Binding-site contacts:
Ligand atom O1 contacts residue HIS88 of chain 1.A at 3.1 Å.
Ligand atom C2 contacts residue GLY227 of chain 1.A at 3.2 Å.
Ligand atom O2P contacts residue ILE165 of chain 1.A at 3.6 Å.
Ligand atom P contacts residue SER206 of chain 1.A at 3.5 Å.
Ligand atom O2P contacts residue GLY205 of chain 1.A at 3.5 Å.
Ligand atom O1P contacts residue GLY227 of chain 1.A at 3.6 Å.
Ligand atom O1 contacts residue GLY227 of chain 1.A at 4.1 Å.
Ligand atom P contacts residue GLY227 of chain 1.A at 3.6 Å.
Ligand atom C2 contacts residue VAL226 of chain 1.A at 4.3 Å (hydrophobic).
Ligand atom P contacts residue GLY228 of chain 1.A at 4.0 Å.
Ligand atom O3P contacts residue GLY166 of chain 1.A at 3.8 Å.
Ligand atom C1 contacts residue HIS88 of chain 1.A at 3.5 Å.
Ligand atom P contacts residue GLY166 of chain 1.A at 3.8 Å.
Ligand atom O4P contacts residue VAL207 of chain 1.A at 4.0 Å.
Ligand atom O2 contacts residue GLU160 of chain 1.A at 2.4 Å (salt-bridge).
Ligand atom C2 contacts residue ILE165 of chain 1.A at 4.1 Å (hydrophobic).
Ligand atom O1P contacts residue SER206 of chain 1.A at 4.3 Å.
Ligand atom O1P contacts residue GLY166 of chain 1.A at 4.1 Å.
Ligand atom N2 contacts residue ASN11 of chain 1.A at 4.0 Å.
Ligand atom O4P contacts residue GLY227 of chain 1.A at 2.9 Å (h-bond).
Ligand atom N2 contacts residue LEU225 of chain 1.A at 4.1 Å.
Ligand atom O3P contacts residue GLY228 of chain 1.A at 3.0 Å (h-bond).
Ligand atom O2 contacts residue LEU225 of chain 1.A at 3.4 Å.
Ligand atom C1 contacts residue GLY227 of chain 1.A at 3.9 Å.
Ligand atom O2P contacts residue ALA164 of chain 1.A at 3.5 Å (h-bond).
Ligand atom C1 contacts residue ILE165 of chain 1.A at 4.3 Å (hydrophobic).
Ligand atom O4P contacts residue GLY228 of chain 1.A at 3.8 Å.
Ligand atom N2 contacts residue GLU160 of chain 1.A at 2.9 Å (salt-bridge).
Ligand atom O1 contacts residue ASN11 of chain 1.A at 2.5 Å (h-bond).
Ligand atom O2 contacts residue HIS88 of chain 1.A at 2.4 Å (h-bond).
Ligand atom O4P contacts residue SER206 of chain 1.A at 3.4 Å (h-bond).
Ligand atom C1 contacts residue ASN11 of chain 1.A at 3.7 Å.
Ligand atom O3P contacts residue GLY227 of chain 1.A at 3.6 Å.
Ligand atom O1P contacts residue ILE165 of chain 1.A at 3.9 Å.
Ligand atom O2 contacts residue ASN11 of chain 1.A at 3.5 Å (h-bond).
Ligand atom C1 contacts residue GLU160 of chain 1.A at 4.1 Å.
Ligand atom O2P contacts residue SER206 of chain 1.A at 2.5 Å (h-bond).
Ligand atom N2 contacts residue HIS88 of chain 1.A at 3.2 Å (h-bond).
Ligand atom O4P contacts residue VAL226 of chain 1.A at 3.9 Å.
Ligand atom O2P contacts residue GLY166 of chain 1.A at 2.7 Å (h-bond).

The small molecule below binds the protein below.
Small molecule (SMILES): O=C(COP(=O)(O)O)NO

Sequence of chain 1.A:
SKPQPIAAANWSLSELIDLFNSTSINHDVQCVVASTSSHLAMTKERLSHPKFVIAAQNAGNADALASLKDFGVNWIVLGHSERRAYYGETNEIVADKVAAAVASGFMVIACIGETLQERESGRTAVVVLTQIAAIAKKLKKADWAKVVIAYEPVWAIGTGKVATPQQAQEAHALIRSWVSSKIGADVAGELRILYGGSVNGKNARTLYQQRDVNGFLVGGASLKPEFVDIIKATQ